Sequence of chain 1.A:
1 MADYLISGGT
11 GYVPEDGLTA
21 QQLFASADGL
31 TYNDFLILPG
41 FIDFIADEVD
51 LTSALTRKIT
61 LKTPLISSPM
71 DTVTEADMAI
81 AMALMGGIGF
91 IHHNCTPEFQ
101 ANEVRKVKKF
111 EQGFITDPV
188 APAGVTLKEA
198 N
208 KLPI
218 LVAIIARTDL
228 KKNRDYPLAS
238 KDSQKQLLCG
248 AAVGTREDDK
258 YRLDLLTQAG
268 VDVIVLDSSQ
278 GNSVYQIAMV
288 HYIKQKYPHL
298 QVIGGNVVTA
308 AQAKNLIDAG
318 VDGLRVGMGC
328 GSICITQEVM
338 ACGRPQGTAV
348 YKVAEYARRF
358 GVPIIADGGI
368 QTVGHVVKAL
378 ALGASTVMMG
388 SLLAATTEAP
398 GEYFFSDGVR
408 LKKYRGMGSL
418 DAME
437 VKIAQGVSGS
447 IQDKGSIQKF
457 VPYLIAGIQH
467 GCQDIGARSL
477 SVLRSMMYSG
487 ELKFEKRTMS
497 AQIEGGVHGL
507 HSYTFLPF

Binding-site contacts:
Ligand atom P contacts residue TYR411 of chain 1.A at 3.7 Å.
Ligand atom O2' contacts residue ASP364 of chain 1.A at 2.4 Å (salt-bridge).
Ligand atom O3' contacts residue ASP364 of chain 1.A at 2.5 Å (salt-bridge).
Ligand atom P contacts residue SER329 of chain 1.A at 3.7 Å.
Ligand atom C3' contacts residue ASP364 of chain 1.A at 3.5 Å.
Ligand atom O3P contacts residue SER388 of chain 1.A at 3.1 Å (h-bond).
Ligand atom O6 contacts residue MET414 of chain 1.A at 3.5 Å (h-bond).
Ligand atom O3' contacts residue SER68 of chain 1.A at 2.8 Å (h-bond).
Ligand atom C2' contacts residue ARG322 of chain 1.A at 3.4 Å.
Ligand atom C5' contacts residue TYR411 of chain 1.A at 3.6 Å (hydrophobic).
Ligand atom C2 contacts residue CYS331 of chain 1.A at 1.8 Å (hydrophobic).
Ligand atom O2P contacts residue SER329 of chain 1.A at 2.8 Å (h-bond).
Ligand atom N3 contacts residue CYS331 of chain 1.A at 2.9 Å (h-bond).
Ligand atom O1P contacts residue SER388 of chain 1.A at 3.6 Å (h-bond).
Ligand atom C5 contacts residue NAD1 of chain 1.J at 3.6 Å.
Ligand atom O1P contacts residue TYR411 of chain 1.A at 2.4 Å (h-bond).
Ligand atom C4 contacts residue NAD1 of chain 1.J at 3.4 Å.
Ligand atom O2P contacts residue GLY328 of chain 1.A at 3.2 Å.
Ligand atom N3 contacts residue NAD1 of chain 1.J at 3.2 Å.
Ligand atom O3P contacts residue GLY387 of chain 1.A at 3.1 Å (h-bond).
Ligand atom N1 contacts residue NAD1 of chain 1.J at 3.5 Å.
Ligand atom N1 contacts residue GLN441 of chain 1.A at 2.7 Å (h-bond).
Ligand atom C6 contacts residue GLN441 of chain 1.A at 3.5 Å.
Ligand atom O2' contacts residue ARG322 of chain 1.A at 3.3 Å (salt-bridge).
Ligand atom O5' contacts residue GLY365 of chain 1.A at 3.6 Å.
Ligand atom N7 contacts residue MET414 of chain 1.A at 2.8 Å (h-bond).
Ligand atom O6 contacts residue GLY415 of chain 1.A at 2.8 Å (h-bond).
Ligand atom N1 contacts residue CYS331 of chain 1.A at 2.7 Å (h-bond).
Ligand atom O6 contacts residue GLY442 of chain 1.A at 3.4 Å.
Ligand atom O2P contacts residue GLY366 of chain 1.A at 3.0 Å (h-bond).
Ligand atom C2' contacts residue ASP364 of chain 1.A at 3.6 Å.
Ligand atom C5 contacts residue ILE330 of chain 1.A at 3.4 Å (hydrophobic).
Ligand atom C2 contacts residue NAD1 of chain 1.J at 3.3 Å.
Ligand atom O6 contacts residue GLN441 of chain 1.A at 3.4 Å (h-bond).
Ligand atom C3' contacts residue SER68 of chain 1.A at 3.6 Å.
Ligand atom O1P contacts residue SER329 of chain 1.A at 2.8 Å (h-bond).
Ligand atom O3' contacts residue ARG322 of chain 1.A at 3.2 Å (salt-bridge).
Ligand atom N7 contacts residue GLY413 of chain 1.A at 3.6 Å.
Ligand atom C4 contacts residue ILE330 of chain 1.A at 3.5 Å (hydrophobic).
Ligand atom C8 contacts residue MET70 of chain 1.A at 3.7 Å (hydrophobic).

A small-molecule ligand and the protein it binds are described below.
Small molecule (SMILES): O=c1[nH]cnc2c1ncn2[C@@H]1O[C@H](COP(=O)(O)O)[C@@H](O)[C@H]1O